Sequence of chain 3.B:
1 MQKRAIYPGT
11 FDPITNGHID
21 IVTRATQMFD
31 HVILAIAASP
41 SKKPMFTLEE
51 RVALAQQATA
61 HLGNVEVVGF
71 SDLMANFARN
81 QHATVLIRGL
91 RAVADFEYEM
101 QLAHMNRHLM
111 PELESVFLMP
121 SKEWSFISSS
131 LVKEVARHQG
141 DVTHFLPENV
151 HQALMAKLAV

Binding-site contacts:
Ligand atom N3 contacts residue HIS138 of chain 8.B at 3.5 Å (h-bond).
Ligand atom C8 contacts residue ALA37 of chain 3.B at 3.6 Å (hydrophobic).
Ligand atom N6 contacts residue LEU73 of chain 3.B at 3.4 Å.
Ligand atom C20 contacts residue VAL135 of chain 8.B at 3.8 Å (hydrophobic).
Ligand atom N1 contacts residue SER39 of chain 3.B at 2.9 Å (h-bond).
Ligand atom C2 contacts residue MET74 of chain 3.B at 3.7 Å (hydrophobic).
Ligand atom C contacts residue ARG88 of chain 3.B at 3.6 Å.
Ligand atom C16 contacts residue MET74 of chain 3.B at 3.8 Å (hydrophobic).
Ligand atom N6 contacts residue MET74 of chain 3.B at 2.8 Å (h-bond).
Ligand atom C21 contacts residue MET74 of chain 3.B at 3.9 Å (hydrophobic).
Ligand atom C1 contacts residue LEU102 of chain 3.B at 3.8 Å (hydrophobic).
Ligand atom C14 contacts residue PHE70 of chain 3.B at 3.8 Å (hydrophobic).
Ligand atom C21 contacts residue LEU73 of chain 3.B at 3.7 Å (hydrophobic).
Ligand atom C20 contacts residue ASN106 of chain 3.B at 3.6 Å.
Ligand atom N2 contacts residue ASP72 of chain 3.B at 3.0 Å (salt-bridge).
Ligand atom C5 contacts residue ARG88 of chain 3.B at 3.5 Å.
Ligand atom C6 contacts residue PRO8 of chain 3.B at 3.8 Å (hydrophobic).
Ligand atom C contacts residue ASN106 of chain 3.B at 3.5 Å.
Ligand atom C14 contacts residue SER71 of chain 3.B at 3.4 Å.
Ligand atom O1 contacts residue LEU102 of chain 3.B at 3.6 Å.
Ligand atom C12 contacts residue ALA37 of chain 3.B at 3.8 Å (hydrophobic).
Ligand atom C13 contacts residue HIS138 of chain 8.B at 3.7 Å.
Ligand atom O1 contacts residue MET74 of chain 3.B at 3.8 Å.
Ligand atom N2 contacts residue MET74 of chain 3.B at 3.8 Å.
Ligand atom O1 contacts residue ASN106 of chain 3.B at 3.2 Å (h-bond).
Ligand atom O3 contacts residue GLU134 of chain 8.B at 3.6 Å.
Ligand atom C6 contacts residue ARG88 of chain 3.B at 3.6 Å.
Ligand atom C14 contacts residue ASP72 of chain 3.B at 3.2 Å.
Ligand atom C15 contacts residue SER71 of chain 3.B at 3.7 Å.
Ligand atom C13 contacts residue ASP72 of chain 3.B at 3.7 Å.
Ligand atom C9 contacts residue ALA37 of chain 3.B at 3.8 Å (hydrophobic).
Ligand atom O contacts residue ARG88 of chain 3.B at 3.5 Å (salt-bridge).
Ligand atom C7 contacts residue ALA37 of chain 3.B at 3.7 Å (hydrophobic).
Ligand atom C1 contacts residue MET74 of chain 3.B at 3.8 Å (hydrophobic).
Ligand atom C15 contacts residue PHE70 of chain 3.B at 3.7 Å (hydrophobic).
Ligand atom N2 contacts residue LEU73 of chain 3.B at 3.8 Å.
Ligand atom N1 contacts residue ALA38 of chain 3.B at 3.5 Å (h-bond).
Ligand atom N5 contacts residue LEU73 of chain 3.B at 3.6 Å.
Ligand atom C16 contacts residue HIS138 of chain 8.B at 3.9 Å.
Ligand atom C8 contacts residue THR10 of chain 3.B at 3.7 Å.

The small molecule below binds the protein below.
Small molecule (SMILES): COC(=O)N1CCC(Oc2cccc([C@@H](CC#N)Nc3nc4n(n3)C(=O)CC(C)=N4)c2)CC1

Sequence of chain 8.B:
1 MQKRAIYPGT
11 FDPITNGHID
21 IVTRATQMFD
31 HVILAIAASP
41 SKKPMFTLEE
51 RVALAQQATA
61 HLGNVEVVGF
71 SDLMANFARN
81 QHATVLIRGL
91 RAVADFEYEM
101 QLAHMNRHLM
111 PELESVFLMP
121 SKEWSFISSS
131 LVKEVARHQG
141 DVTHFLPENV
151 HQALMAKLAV